A small-molecule ligand and the protein it binds are described below.
Small molecule (SMILES): CC(=O)N[C@@H]1[C@@H](O)[C@H](O)[C@@H](CO)O[C@H]1O

Sequence of chain 1.A:
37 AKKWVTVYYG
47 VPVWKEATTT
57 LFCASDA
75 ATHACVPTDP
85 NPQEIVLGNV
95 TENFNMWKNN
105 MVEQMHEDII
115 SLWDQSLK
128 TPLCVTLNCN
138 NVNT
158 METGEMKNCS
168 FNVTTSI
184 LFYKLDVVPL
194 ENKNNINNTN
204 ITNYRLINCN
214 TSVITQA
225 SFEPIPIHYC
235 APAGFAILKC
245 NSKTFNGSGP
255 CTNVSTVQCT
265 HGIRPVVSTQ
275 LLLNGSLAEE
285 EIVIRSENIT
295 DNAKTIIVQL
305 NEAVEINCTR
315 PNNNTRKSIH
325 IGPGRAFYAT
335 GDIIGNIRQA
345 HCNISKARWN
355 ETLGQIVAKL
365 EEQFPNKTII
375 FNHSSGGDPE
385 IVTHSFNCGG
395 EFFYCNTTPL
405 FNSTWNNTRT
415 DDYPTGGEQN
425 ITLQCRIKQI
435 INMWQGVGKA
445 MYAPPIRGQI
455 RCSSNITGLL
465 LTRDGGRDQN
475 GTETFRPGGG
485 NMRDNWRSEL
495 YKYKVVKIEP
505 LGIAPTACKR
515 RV

Binding-site contacts:
Ligand atom C4 contacts residue ASN317 of chain 1.A at 4.2 Å.
Ligand atom O5 contacts residue ASN317 of chain 1.A at 2.4 Å (h-bond).
Ligand atom C2 contacts residue ASN317 of chain 1.A at 2.4 Å.
Ligand atom C5 contacts residue ASN317 of chain 1.A at 3.7 Å.
Ligand atom O5 contacts residue THR319 of chain 1.A at 4.5 Å.
Ligand atom C1 contacts residue ILE338 of chain 1.A at 4.0 Å (hydrophobic).
Ligand atom C6 contacts residue THR319 of chain 1.A at 3.9 Å.
Ligand atom C3 contacts residue ASN317 of chain 1.A at 3.8 Å.
Ligand atom O6 contacts residue ASP336 of chain 1.A at 3.7 Å.
Ligand atom O6 contacts residue THR319 of chain 1.A at 3.5 Å.
Ligand atom C1 contacts residue ASN317 of chain 1.A at 1.4 Å.
Ligand atom O5 contacts residue ILE338 of chain 1.A at 3.4 Å.
Ligand atom O6 contacts residue ILE338 of chain 1.A at 3.6 Å.
Ligand atom C7 contacts residue ASN317 of chain 1.A at 3.8 Å.
Ligand atom N2 contacts residue ASN317 of chain 1.A at 2.9 Å (h-bond).
Ligand atom O7 contacts residue ASN317 of chain 1.A at 4.2 Å.